The small molecule below binds the protein below.
Small molecule (SMILES): Cc1cc(C2=NC(=O)N=C(c3ccccc3)C2)ccc1O

Sequence of chain 1.B:
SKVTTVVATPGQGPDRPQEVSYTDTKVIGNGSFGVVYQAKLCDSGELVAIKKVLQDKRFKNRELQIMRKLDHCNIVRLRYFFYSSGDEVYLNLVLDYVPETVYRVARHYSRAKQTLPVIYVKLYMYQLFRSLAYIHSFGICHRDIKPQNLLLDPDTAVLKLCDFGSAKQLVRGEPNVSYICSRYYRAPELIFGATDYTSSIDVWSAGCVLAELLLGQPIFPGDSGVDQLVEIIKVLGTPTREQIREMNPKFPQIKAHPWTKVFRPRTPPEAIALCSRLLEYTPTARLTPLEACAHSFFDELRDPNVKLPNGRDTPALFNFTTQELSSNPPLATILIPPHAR

Binding-site contacts:
Ligand atom C12 contacts residue ASN68 of chain 1.B at 3.6 Å.
Ligand atom C17 contacts residue VAL139 of chain 1.B at 4.0 Å (hydrophobic).
Ligand atom N1 contacts residue LYS89 of chain 1.B at 4.1 Å.
Ligand atom C17 contacts residue ALA87 of chain 1.B at 3.6 Å (hydrophobic).
Ligand atom C10 contacts residue PHE71 of chain 1.B at 3.9 Å (hydrophobic).
Ligand atom C19 contacts residue ALA87 of chain 1.B at 4.0 Å (hydrophobic).
Ligand atom C11 contacts residue PHE71 of chain 1.B at 3.7 Å (hydrophobic).
Ligand atom C2 contacts residue ASP204 of chain 1.B at 3.8 Å.
Ligand atom C5 contacts residue CYS203 of chain 1.B at 4.1 Å (hydrophobic).
Ligand atom O3 contacts residue ASP204 of chain 1.B at 3.1 Å.
Ligand atom C2 contacts residue LYS89 of chain 1.B at 3.6 Å.
Ligand atom O18 contacts residue ASP137 of chain 1.B at 2.6 Å (salt-bridge).
Ligand atom C16 contacts residue ASP137 of chain 1.B at 3.4 Å.
Ligand atom O18 contacts residue TYR138 of chain 1.B at 3.1 Å.
Ligand atom O18 contacts residue VAL139 of chain 1.B at 2.8 Å (h-bond).
Ligand atom C19 contacts residue LEU192 of chain 1.B at 4.1 Å (hydrophobic).
Ligand atom O18 contacts residue ALA87 of chain 1.B at 3.6 Å.
Ligand atom C14 contacts residue VAL74 of chain 1.B at 4.2 Å (hydrophobic).
Ligand atom C10 contacts residue ASP204 of chain 1.B at 3.9 Å.
Ligand atom C16 contacts residue ALA87 of chain 1.B at 3.9 Å (hydrophobic).
Ligand atom C20 contacts residue VAL139 of chain 1.B at 3.4 Å (hydrophobic).
Ligand atom C16 contacts residue LEU136 of chain 1.B at 4.2 Å (hydrophobic).
Ligand atom C13 contacts residue GLY67 of chain 1.B at 3.7 Å.
Ligand atom C17 contacts residue LEU192 of chain 1.B at 3.7 Å (hydrophobic).
Ligand atom O18 contacts residue LEU192 of chain 1.B at 4.1 Å.
Ligand atom C12 contacts residue PHE71 of chain 1.B at 4.1 Å (hydrophobic).
Ligand atom C15 contacts residue LEU192 of chain 1.B at 4.0 Å (hydrophobic).
Ligand atom C13 contacts residue ASN68 of chain 1.B at 3.9 Å.
Ligand atom N1 contacts residue ASP204 of chain 1.B at 3.4 Å (salt-bridge).
Ligand atom N4 contacts residue CYS203 of chain 1.B at 4.0 Å.
Ligand atom C20 contacts residue ILE66 of chain 1.B at 3.7 Å (hydrophobic).
Ligand atom C16 contacts residue VAL114 of chain 1.B at 3.9 Å (hydrophobic).
Ligand atom C7 contacts residue VAL74 of chain 1.B at 4.2 Å (hydrophobic).
Ligand atom O3 contacts residue LYS89 of chain 1.B at 2.7 Å (salt-bridge).
Ligand atom C8 contacts residue VAL74 of chain 1.B at 4.0 Å (hydrophobic).
Ligand atom O3 contacts residue GLU101 of chain 1.B at 4.2 Å.
Ligand atom C16 contacts residue LEU192 of chain 1.B at 3.7 Å (hydrophobic).
Ligand atom C17 contacts residue ASP137 of chain 1.B at 3.4 Å.
Ligand atom C15 contacts residue LEU136 of chain 1.B at 3.9 Å (hydrophobic).
Ligand atom C20 contacts residue TYR138 of chain 1.B at 3.9 Å (hydrophobic).